This protein binds this small molecule.
Small molecule (SMILES): Nc1ncnc2c1ncn2[C@H]1C[C@H](O)[C@@H](COP(=O)(O)O)O1

Binding-site contacts:
Ligand atom N1 contacts residue PRO628 of chain 32.A at 3.2 Å (h-bond).
Ligand atom C2' contacts residue HIS627 of chain 32.A at 3.2 Å.
Ligand atom O2P contacts residue ASP623 of chain 57.A at 3.2 Å (salt-bridge).
Ligand atom O3' contacts residue PRO628 of chain 32.A at 4.1 Å.
Ligand atom N7 contacts residue PRO412 of chain 32.A at 4.3 Å.
Ligand atom O1P contacts residue HIS625 of chain 57.A at 2.8 Å (h-bond).
Ligand atom C3' contacts residue HIS627 of chain 32.A at 4.3 Å.
Ligand atom N1 contacts residue VAL411 of chain 32.A at 4.3 Å.
Ligand atom C4 contacts residue PRO412 of chain 32.A at 4.1 Å (hydrophobic).
Ligand atom N6 contacts residue GLY636 of chain 32.A at 3.2 Å (h-bond).
Ligand atom C4 contacts residue PRO628 of chain 32.A at 3.0 Å (hydrophobic).
Ligand atom C8 contacts residue PRO628 of chain 32.A at 3.8 Å (hydrophobic).
Ligand atom C5 contacts residue SER629 of chain 32.A at 3.5 Å.
Ligand atom N6 contacts residue PHE635 of chain 32.A at 3.7 Å.
Ligand atom N7 contacts residue HIS627 of chain 32.A at 4.1 Å.
Ligand atom N6 contacts residue SER629 of chain 32.A at 3.0 Å (h-bond).
Ligand atom N7 contacts residue ASN606 of chain 32.A at 4.2 Å.
Ligand atom C8 contacts residue PRO412 of chain 32.A at 4.3 Å (hydrophobic).
Ligand atom P contacts residue HIS625 of chain 57.A at 3.9 Å.
Ligand atom C1' contacts residue PRO628 of chain 32.A at 3.9 Å (hydrophobic).
Ligand atom N9 contacts residue PRO628 of chain 32.A at 3.7 Å.
Ligand atom C6 contacts residue GLY636 of chain 32.A at 3.6 Å.
Ligand atom C6 contacts residue SER629 of chain 32.A at 3.5 Å.
Ligand atom C5 contacts residue PRO412 of chain 32.A at 4.2 Å (hydrophobic).
Ligand atom N7 contacts residue SER629 of chain 32.A at 3.1 Å (h-bond).
Ligand atom N6 contacts residue GLY634 of chain 32.A at 3.8 Å.
Ligand atom C5 contacts residue PRO628 of chain 32.A at 2.7 Å (hydrophobic).
Ligand atom N9 contacts residue PRO412 of chain 32.A at 4.2 Å.
Ligand atom C6 contacts residue PRO628 of chain 32.A at 2.8 Å (hydrophobic).
Ligand atom C2' contacts residue PRO628 of chain 32.A at 3.6 Å (hydrophobic).
Ligand atom C6 contacts residue PRO412 of chain 32.A at 4.3 Å (hydrophobic).
Ligand atom C1' contacts residue HIS627 of chain 32.A at 4.3 Å.
Ligand atom C2 contacts residue PRO628 of chain 32.A at 3.5 Å (hydrophobic).
Ligand atom N1 contacts residue GLY636 of chain 32.A at 2.9 Å (h-bond).
Ligand atom N3 contacts residue PRO628 of chain 32.A at 3.5 Å (h-bond).
Ligand atom N7 contacts residue PRO628 of chain 32.A at 3.3 Å (h-bond).
Ligand atom C2 contacts residue GLY636 of chain 32.A at 3.2 Å.
Ligand atom N6 contacts residue PRO628 of chain 32.A at 3.4 Å (h-bond).
Ligand atom C8 contacts residue SER629 of chain 32.A at 4.2 Å.
Ligand atom C8 contacts residue HIS627 of chain 32.A at 3.5 Å.

Sequence of chain 32.A:
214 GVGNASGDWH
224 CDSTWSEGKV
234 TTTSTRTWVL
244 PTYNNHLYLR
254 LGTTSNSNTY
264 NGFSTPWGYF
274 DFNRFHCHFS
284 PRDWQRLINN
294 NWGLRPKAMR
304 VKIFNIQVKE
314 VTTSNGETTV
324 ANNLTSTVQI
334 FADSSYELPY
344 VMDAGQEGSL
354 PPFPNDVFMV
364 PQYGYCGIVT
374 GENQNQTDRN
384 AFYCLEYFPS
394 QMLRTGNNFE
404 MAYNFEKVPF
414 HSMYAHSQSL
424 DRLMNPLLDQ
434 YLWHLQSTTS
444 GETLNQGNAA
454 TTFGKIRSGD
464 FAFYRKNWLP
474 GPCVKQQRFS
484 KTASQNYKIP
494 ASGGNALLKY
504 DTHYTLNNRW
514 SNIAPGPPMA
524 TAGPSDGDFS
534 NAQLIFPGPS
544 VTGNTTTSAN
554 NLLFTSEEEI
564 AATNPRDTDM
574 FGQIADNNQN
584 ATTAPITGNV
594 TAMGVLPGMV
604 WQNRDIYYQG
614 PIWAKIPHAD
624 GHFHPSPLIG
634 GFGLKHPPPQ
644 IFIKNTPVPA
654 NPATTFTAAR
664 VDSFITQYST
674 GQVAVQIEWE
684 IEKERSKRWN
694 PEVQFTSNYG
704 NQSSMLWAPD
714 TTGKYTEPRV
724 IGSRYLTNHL

Sequence of chain 57.A:
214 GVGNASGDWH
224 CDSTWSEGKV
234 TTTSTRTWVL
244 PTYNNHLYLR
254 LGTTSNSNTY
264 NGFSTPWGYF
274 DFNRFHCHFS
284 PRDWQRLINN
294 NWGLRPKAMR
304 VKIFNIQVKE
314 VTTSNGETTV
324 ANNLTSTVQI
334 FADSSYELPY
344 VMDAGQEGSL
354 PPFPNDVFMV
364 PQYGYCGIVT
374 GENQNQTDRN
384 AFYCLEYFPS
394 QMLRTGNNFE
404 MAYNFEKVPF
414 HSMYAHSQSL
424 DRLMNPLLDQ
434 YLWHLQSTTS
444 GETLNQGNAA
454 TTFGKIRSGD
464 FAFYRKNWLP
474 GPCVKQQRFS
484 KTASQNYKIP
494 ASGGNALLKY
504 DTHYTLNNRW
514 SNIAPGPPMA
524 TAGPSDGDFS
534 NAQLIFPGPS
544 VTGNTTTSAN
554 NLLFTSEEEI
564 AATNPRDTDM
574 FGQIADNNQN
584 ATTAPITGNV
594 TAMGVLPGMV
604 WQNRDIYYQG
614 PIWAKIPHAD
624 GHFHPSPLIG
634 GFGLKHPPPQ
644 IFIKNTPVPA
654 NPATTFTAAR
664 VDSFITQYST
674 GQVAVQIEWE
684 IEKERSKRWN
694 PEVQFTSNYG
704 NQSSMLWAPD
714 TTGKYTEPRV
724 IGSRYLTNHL